Binding-site contacts:
Ligand atom CA contacts residue HIS124 of chain 1.K at 3.0 Å.
Ligand atom C contacts residue MET100 of chain 1.K at 4.0 Å (hydrophobic).
Ligand atom CD2 contacts residue GLY70 of chain 1.K at 3.5 Å.
Ligand atom C contacts residue SER99 of chain 1.K at 2.9 Å.
Ligand atom OD1 contacts residue VAL71 of chain 1.K at 4.1 Å.
Ligand atom CA contacts residue ILE72 of chain 1.K at 4.0 Å (hydrophobic).
Ligand atom CA contacts residue ILE72 of chain 1.K at 4.2 Å (hydrophobic).
Ligand atom CA contacts residue PRO126 of chain 1.K at 4.0 Å (hydrophobic).
Ligand atom C contacts residue HIS124 of chain 1.K at 3.4 Å.
Ligand atom O contacts residue ILE72 of chain 1.K at 2.8 Å (h-bond).
Ligand atom CD2 contacts residue VAL71 of chain 1.K at 3.6 Å (hydrophobic).
Ligand atom N contacts residue SER99 of chain 1.K at 3.8 Å.
Ligand atom O contacts residue PRO126 of chain 1.K at 3.5 Å.
Ligand atom O contacts residue VAL71 of chain 1.K at 3.1 Å.
Ligand atom N contacts residue LEU127 of chain 1.K at 4.1 Å.
Ligand atom C contacts residue GLY70 of chain 1.K at 3.7 Å.
Ligand atom N contacts residue LEU127 of chain 1.K at 2.6 Å (h-bond).
Ligand atom CA contacts residue LEU127 of chain 1.K at 3.8 Å (hydrophobic).
Ligand atom CB contacts residue LEU127 of chain 1.K at 3.6 Å (hydrophobic).
Ligand atom CG1 contacts residue LEU147 of chain 1.K at 4.0 Å (hydrophobic).
Ligand atom N contacts residue ILE72 of chain 1.K at 3.9 Å.
Ligand atom CA contacts residue GLY70 of chain 1.K at 3.2 Å.
Ligand atom CB contacts residue ILE72 of chain 1.K at 3.3 Å (hydrophobic).
Ligand atom CA contacts residue LEU127 of chain 1.K at 3.3 Å (hydrophobic).
Ligand atom CB contacts residue GLY70 of chain 1.K at 3.8 Å.
Ligand atom C contacts residue ILE72 of chain 1.K at 3.7 Å (hydrophobic).
Ligand atom O contacts residue GLY70 of chain 1.K at 4.1 Å.
Ligand atom O contacts residue HIS124 of chain 1.K at 2.8 Å (h-bond).
Ligand atom O contacts residue SER99 of chain 1.K at 2.6 Å (h-bond).
Ligand atom O contacts residue ILE72 of chain 1.K at 3.3 Å.
Ligand atom CA contacts residue GLN125 of chain 1.K at 4.1 Å.
Ligand atom CA contacts residue SER99 of chain 1.K at 3.4 Å.
Ligand atom N contacts residue GLY70 of chain 1.K at 3.3 Å (h-bond).
Ligand atom CA contacts residue LEU127 of chain 1.K at 3.9 Å (hydrophobic).
Ligand atom O contacts residue LEU127 of chain 1.K at 2.7 Å (h-bond).
Ligand atom C contacts residue ILE72 of chain 1.K at 3.7 Å (hydrophobic).
Ligand atom C contacts residue LEU127 of chain 1.K at 3.3 Å (hydrophobic).
Ligand atom O contacts residue MET100 of chain 1.K at 3.5 Å (h-bond).
Ligand atom C contacts residue LEU127 of chain 1.K at 3.7 Å (hydrophobic).
Ligand atom CG2 contacts residue ILE72 of chain 1.K at 3.6 Å (hydrophobic).

The small molecule below binds the protein below.
Small molecule (SMILES): CC(C)C[C@H](NC(=O)[C@@H](NC(=O)[C@@H](N)CC(N)=O)C(C)C)C(=O)NCC=O

Sequence of chain 1.K:
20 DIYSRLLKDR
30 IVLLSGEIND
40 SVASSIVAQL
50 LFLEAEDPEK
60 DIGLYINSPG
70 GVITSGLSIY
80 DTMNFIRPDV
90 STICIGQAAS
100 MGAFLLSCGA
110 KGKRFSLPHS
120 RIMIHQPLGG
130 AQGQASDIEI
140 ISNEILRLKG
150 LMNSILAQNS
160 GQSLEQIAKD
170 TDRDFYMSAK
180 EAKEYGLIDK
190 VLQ